The small molecule below binds the protein below.
Small molecule (SMILES): OC[C@H]1O[C@@H](O[C@@H]2[C@@H](O)[C@H](O[C@@H]3[C@@H](O)[C@H](O)O[C@H](CO)[C@H]3O)O[C@H](CO)[C@H]2O)[C@H](O)[C@@H](O)[C@@H]1O

Sequence of chain 1.A:
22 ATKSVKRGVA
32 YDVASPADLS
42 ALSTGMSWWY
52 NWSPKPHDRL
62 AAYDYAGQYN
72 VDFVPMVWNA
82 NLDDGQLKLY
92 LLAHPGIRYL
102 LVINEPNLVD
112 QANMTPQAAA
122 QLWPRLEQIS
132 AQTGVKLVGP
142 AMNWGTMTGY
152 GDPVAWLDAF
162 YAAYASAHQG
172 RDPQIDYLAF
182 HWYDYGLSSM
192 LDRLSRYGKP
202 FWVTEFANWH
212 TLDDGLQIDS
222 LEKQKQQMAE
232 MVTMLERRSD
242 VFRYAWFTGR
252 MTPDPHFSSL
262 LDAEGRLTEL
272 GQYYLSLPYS

Binding-site contacts:
Ligand atom C4 contacts residue TRP53 of chain 1.A at 4.2 Å (hydrophobic).
Ligand atom O5 contacts residue TRP79 of chain 1.A at 4.2 Å.
Ligand atom O1 contacts residue GLN112 of chain 1.A at 3.1 Å (h-bond).
Ligand atom O2 contacts residue GLN112 of chain 1.A at 2.7 Å (h-bond).
Ligand atom C1 contacts residue TRP79 of chain 1.A at 3.6 Å (hydrophobic).
Ligand atom C1 contacts residue TRP53 of chain 1.A at 3.9 Å (hydrophobic).
Ligand atom O2 contacts residue TRP53 of chain 1.A at 4.2 Å.
Ligand atom O4 contacts residue ASN80 of chain 1.A at 3.1 Å (h-bond).
Ligand atom O4 contacts residue TRP53 of chain 1.A at 3.8 Å.
Ligand atom C4 contacts residue ASN80 of chain 1.A at 3.9 Å.
Ligand atom C6 contacts residue ASN82 of chain 1.A at 3.5 Å.
Ligand atom O1 contacts residue ASN105 of chain 1.A at 4.3 Å.
Ligand atom C2 contacts residue TRP79 of chain 1.A at 4.1 Å (hydrophobic).
Ligand atom O3 contacts residue ASN80 of chain 1.A at 4.3 Å.
Ligand atom O2 contacts residue ASN105 of chain 1.A at 3.5 Å (h-bond).
Ligand atom O6 contacts residue SER54 of chain 1.A at 4.1 Å.
Ligand atom C3 contacts residue TRP53 of chain 1.A at 4.1 Å (hydrophobic).
Ligand atom O6 contacts residue ASN80 of chain 1.A at 4.0 Å.
Ligand atom C6 contacts residue SER54 of chain 1.A at 3.7 Å.
Ligand atom C6 contacts residue ASN52 of chain 1.A at 4.0 Å.
Ligand atom O3 contacts residue TRP79 of chain 1.A at 4.4 Å.
Ligand atom O2 contacts residue TRP79 of chain 1.A at 3.0 Å (h-bond).
Ligand atom C6 contacts residue TRP53 of chain 1.A at 3.2 Å (hydrophobic).
Ligand atom C3 contacts residue ASN80 of chain 1.A at 3.8 Å.
Ligand atom C2 contacts residue GLN112 of chain 1.A at 3.7 Å.
Ligand atom O6 contacts residue ASN52 of chain 1.A at 4.3 Å.
Ligand atom C6 contacts residue ASN80 of chain 1.A at 4.1 Å.
Ligand atom C5 contacts residue TRP53 of chain 1.A at 3.6 Å (hydrophobic).
Ligand atom C6 contacts residue PHE248 of chain 1.A at 4.2 Å (hydrophobic).
Ligand atom O4 contacts residue TRP79 of chain 1.A at 4.0 Å.
Ligand atom C3 contacts residue TRP79 of chain 1.A at 3.9 Å (hydrophobic).
Ligand atom O4 contacts residue ASN82 of chain 1.A at 3.8 Å.
Ligand atom O1 contacts residue GLU206 of chain 1.A at 4.4 Å.
Ligand atom C5 contacts residue ASN80 of chain 1.A at 3.9 Å.
Ligand atom C1 contacts residue GLN112 of chain 1.A at 4.1 Å.
Ligand atom O6 contacts residue ASN82 of chain 1.A at 3.9 Å.
Ligand atom O5 contacts residue TRP53 of chain 1.A at 3.9 Å.
Ligand atom O5 contacts residue PHE248 of chain 1.A at 4.4 Å.
Ligand atom C5 contacts residue TRP79 of chain 1.A at 4.0 Å (hydrophobic).